Binding-site contacts:
Ligand atom O5 contacts residue ASN298 of chain 1.B at 2.4 Å (h-bond).
Ligand atom C7 contacts residue ASN298 of chain 1.B at 3.2 Å.
Ligand atom C4 contacts residue ASN298 of chain 1.B at 4.2 Å.
Ligand atom C8 contacts residue ASN298 of chain 1.B at 4.0 Å.
Ligand atom C5 contacts residue THR300 of chain 1.B at 3.8 Å.
Ligand atom C1 contacts residue THR300 of chain 1.B at 4.1 Å.
Ligand atom O7 contacts residue ASN298 of chain 1.B at 3.1 Å (h-bond).
Ligand atom O5 contacts residue THR300 of chain 1.B at 3.7 Å.
Ligand atom C6 contacts residue THR300 of chain 1.B at 3.3 Å.
Ligand atom C1 contacts residue ASN298 of chain 1.B at 1.4 Å.
Ligand atom C3 contacts residue ASN298 of chain 1.B at 3.8 Å.
Ligand atom N2 contacts residue ASN298 of chain 1.B at 2.9 Å (h-bond).
Ligand atom C2 contacts residue ASN298 of chain 1.B at 2.5 Å.
Ligand atom O6 contacts residue THR300 of chain 1.B at 4.4 Å.
Ligand atom C5 contacts residue ASN298 of chain 1.B at 3.7 Å.

Sequence of chain 1.B:
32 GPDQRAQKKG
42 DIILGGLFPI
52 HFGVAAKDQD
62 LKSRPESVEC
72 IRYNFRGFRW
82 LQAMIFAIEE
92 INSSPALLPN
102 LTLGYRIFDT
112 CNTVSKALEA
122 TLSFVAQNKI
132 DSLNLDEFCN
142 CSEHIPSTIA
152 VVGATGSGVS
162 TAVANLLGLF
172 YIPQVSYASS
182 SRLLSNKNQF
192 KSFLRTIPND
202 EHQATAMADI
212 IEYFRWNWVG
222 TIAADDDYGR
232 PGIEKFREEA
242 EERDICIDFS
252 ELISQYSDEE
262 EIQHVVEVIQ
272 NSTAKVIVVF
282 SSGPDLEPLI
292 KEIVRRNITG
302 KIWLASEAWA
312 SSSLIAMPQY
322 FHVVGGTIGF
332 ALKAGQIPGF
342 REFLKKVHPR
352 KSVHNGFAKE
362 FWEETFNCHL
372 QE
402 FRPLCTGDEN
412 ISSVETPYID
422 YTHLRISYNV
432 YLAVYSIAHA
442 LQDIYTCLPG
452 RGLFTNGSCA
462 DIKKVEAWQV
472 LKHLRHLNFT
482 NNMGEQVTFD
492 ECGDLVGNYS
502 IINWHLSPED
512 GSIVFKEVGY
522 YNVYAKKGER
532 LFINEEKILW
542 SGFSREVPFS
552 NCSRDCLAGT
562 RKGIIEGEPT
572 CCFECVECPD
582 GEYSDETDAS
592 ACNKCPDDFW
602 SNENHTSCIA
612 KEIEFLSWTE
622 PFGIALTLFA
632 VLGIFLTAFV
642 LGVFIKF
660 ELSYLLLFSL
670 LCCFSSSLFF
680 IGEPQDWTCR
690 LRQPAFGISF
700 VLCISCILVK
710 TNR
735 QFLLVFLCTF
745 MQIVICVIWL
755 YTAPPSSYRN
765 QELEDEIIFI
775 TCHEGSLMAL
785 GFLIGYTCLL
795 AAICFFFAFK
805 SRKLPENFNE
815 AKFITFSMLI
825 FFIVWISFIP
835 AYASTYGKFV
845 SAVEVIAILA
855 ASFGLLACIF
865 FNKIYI

A protein and the small-molecule ligand that binds it are described below.
Small molecule (SMILES): CC(=O)N[C@@H]1[C@@H](O)[C@H](O)[C@@H](CO)O[C@H]1O